Sequence of chain 1.V:
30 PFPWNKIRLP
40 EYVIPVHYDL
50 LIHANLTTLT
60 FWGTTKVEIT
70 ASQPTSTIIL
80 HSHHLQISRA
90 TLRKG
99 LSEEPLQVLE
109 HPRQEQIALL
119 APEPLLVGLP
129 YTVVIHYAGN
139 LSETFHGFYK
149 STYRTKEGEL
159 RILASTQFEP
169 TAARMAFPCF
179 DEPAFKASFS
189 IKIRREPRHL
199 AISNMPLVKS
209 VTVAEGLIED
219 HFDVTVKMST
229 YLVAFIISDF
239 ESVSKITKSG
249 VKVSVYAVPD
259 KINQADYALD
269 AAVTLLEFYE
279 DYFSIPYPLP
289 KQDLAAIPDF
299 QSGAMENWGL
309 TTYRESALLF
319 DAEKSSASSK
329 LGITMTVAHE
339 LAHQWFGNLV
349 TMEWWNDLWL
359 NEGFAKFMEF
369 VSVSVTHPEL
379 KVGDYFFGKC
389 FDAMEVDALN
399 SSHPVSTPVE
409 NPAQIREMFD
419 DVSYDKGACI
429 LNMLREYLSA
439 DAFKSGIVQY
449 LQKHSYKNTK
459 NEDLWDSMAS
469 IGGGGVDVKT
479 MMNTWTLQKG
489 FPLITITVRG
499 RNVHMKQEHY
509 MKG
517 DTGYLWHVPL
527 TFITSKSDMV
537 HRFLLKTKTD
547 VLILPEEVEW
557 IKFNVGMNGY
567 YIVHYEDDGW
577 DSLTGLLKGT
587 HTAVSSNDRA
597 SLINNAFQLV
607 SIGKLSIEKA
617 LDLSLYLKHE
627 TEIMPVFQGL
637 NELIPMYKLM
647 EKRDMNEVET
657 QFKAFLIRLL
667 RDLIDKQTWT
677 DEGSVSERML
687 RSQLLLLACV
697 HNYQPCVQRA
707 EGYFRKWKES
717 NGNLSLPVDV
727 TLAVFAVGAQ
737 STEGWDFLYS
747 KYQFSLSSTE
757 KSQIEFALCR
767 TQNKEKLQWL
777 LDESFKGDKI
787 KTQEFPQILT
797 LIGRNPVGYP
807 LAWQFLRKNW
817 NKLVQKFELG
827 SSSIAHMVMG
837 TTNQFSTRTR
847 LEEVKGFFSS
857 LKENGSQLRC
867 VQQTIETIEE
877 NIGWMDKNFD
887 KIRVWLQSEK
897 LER

This protein binds this small molecule.
Small molecule (SMILES): CC(=O)N[C@H]1[C@H](O[C@H]2[C@H](O)[C@@H](NC(C)=O)CO[C@@H]2CO)O[C@H](CO)[C@@H](O[C@@H]2O[C@H](CO)[C@@H](O)[C@H](O)[C@@H]2O)[C@@H]1O

Binding-site contacts:
Ligand atom C2 contacts residue ASN138 of chain 1.V at 3.1 Å.
Ligand atom C3 contacts residue ASN138 of chain 1.V at 4.4 Å.
Ligand atom O6 contacts residue GLN85 of chain 1.V at 4.0 Å.
Ligand atom C1 contacts residue ASN138 of chain 1.V at 2.1 Å.
Ligand atom C5 contacts residue ASN138 of chain 1.V at 3.7 Å.
Ligand atom N2 contacts residue ASN138 of chain 1.V at 3.8 Å.
Ligand atom C4 contacts residue ASN138 of chain 1.V at 4.5 Å.
Ligand atom C6 contacts residue ASN138 of chain 1.V at 4.5 Å.
Ligand atom O5 contacts residue ASN138 of chain 1.V at 2.3 Å (h-bond).
Ligand atom O6 contacts residue GLY137 of chain 1.V at 4.4 Å.